Sequence of chain 7.A:
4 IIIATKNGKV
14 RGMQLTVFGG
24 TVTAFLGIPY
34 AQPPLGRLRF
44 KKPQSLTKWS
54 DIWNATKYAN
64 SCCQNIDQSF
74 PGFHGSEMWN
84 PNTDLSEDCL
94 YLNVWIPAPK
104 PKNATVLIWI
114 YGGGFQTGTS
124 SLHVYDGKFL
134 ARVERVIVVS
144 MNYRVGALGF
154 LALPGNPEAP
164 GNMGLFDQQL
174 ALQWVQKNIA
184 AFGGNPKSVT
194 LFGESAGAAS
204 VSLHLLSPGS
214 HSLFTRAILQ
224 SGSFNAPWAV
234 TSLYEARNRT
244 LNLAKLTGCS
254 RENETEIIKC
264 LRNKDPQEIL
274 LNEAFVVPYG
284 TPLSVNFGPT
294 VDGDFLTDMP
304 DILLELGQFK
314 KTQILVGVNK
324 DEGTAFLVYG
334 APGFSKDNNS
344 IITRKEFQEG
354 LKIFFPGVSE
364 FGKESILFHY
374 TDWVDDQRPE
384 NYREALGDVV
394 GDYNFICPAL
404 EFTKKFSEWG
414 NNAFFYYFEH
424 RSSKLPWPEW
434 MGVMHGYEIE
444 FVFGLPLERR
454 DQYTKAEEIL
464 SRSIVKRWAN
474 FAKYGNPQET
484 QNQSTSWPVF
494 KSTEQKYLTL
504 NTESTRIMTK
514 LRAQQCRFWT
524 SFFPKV

Binding-site contacts:
Ligand atom C5 contacts residue ASN188 of chain 7.A at 4.1 Å.
Ligand atom O6 contacts residue LYS190 of chain 7.A at 4.5 Å.
Ligand atom C3 contacts residue ASN106 of chain 7.A at 3.8 Å.
Ligand atom O4 contacts residue LYS190 of chain 7.A at 4.3 Å.
Ligand atom C5 contacts residue ASN106 of chain 7.A at 3.7 Å.
Ligand atom C8 contacts residue ASN106 of chain 7.A at 4.2 Å.
Ligand atom C8 contacts residue LYS105 of chain 7.A at 4.3 Å.
Ligand atom C2 contacts residue ASN106 of chain 7.A at 2.5 Å.
Ligand atom N2 contacts residue ASN106 of chain 7.A at 3.0 Å (h-bond).
Ligand atom O5 contacts residue ASN188 of chain 7.A at 3.9 Å.
Ligand atom C4 contacts residue ASN106 of chain 7.A at 4.3 Å.
Ligand atom C1 contacts residue ASN106 of chain 7.A at 1.4 Å.
Ligand atom O7 contacts residue ASN106 of chain 7.A at 2.8 Å (h-bond).
Ligand atom O5 contacts residue ASN106 of chain 7.A at 2.4 Å (h-bond).
Ligand atom C7 contacts residue ASN106 of chain 7.A at 3.1 Å.
Ligand atom C1 contacts residue ASN188 of chain 7.A at 3.8 Å.

The protein below binds the small molecule below.
Small molecule (SMILES): CC(=O)N[C@@H]1[C@@H](O)[C@H](O)[C@@H](CO)O[C@H]1O